Sequence of chain 1.A:
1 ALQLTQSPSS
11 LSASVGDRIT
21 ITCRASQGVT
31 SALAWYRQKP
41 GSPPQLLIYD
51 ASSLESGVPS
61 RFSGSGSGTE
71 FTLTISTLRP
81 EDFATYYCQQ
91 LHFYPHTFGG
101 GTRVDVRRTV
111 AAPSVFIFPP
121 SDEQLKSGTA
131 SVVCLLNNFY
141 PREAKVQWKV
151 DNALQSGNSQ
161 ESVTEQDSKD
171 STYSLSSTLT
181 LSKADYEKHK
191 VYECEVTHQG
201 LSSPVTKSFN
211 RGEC

Sequence of chain 1.B:
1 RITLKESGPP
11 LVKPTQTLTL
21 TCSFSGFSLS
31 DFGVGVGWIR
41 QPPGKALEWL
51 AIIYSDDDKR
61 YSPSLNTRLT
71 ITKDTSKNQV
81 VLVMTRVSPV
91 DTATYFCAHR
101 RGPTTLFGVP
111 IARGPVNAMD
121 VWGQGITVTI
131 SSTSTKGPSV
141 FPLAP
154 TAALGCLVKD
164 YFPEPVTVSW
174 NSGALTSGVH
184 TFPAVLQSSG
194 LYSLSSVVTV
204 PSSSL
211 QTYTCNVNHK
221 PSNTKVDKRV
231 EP

A protein and the small-molecule ligand that binds it are described below.
Small molecule (SMILES): CC(C)C[C@@H](C=O)NC(=O)[C@H](CO)NC(=O)[C@H](C)NC(=O)[C@H](CC1=CN=C2C=CC=C[C@H]12)NC(=O)[C@H](CCCCN)NC(=O)[C@H](CC(=O)O)NC(=O)[C@H](CC(C)C)NC(=O)[C@H](CCC(=O)O)NC(=O)[C@H](CC(C)C)NC(=O)[C@H](CC(C)C)NC(=O)[C@@H](N)CCC(=O)O

Binding-site contacts:
Ligand atom OE1 contacts residue GLN27 of chain 1.A at 3.6 Å.
Ligand atom CA contacts residue HIS92 of chain 1.A at 3.6 Å.
Ligand atom CD1 contacts residue VAL116 of chain 1.B at 3.4 Å (hydrophobic).
Ligand atom OD1 contacts residue ARG100 of chain 1.B at 3.0 Å (salt-bridge).
Ligand atom CD contacts residue ALA1 of chain 1.A at 3.2 Å (hydrophobic).
Ligand atom NZ contacts residue ASP56 of chain 1.B at 3.0 Å (salt-bridge).
Ligand atom CD contacts residue TYR54 of chain 1.B at 3.5 Å (hydrophobic).
Ligand atom N contacts residue GLN27 of chain 1.A at 3.5 Å (h-bond).
Ligand atom O contacts residue ARG113 of chain 1.B at 3.0 Å (salt-bridge).
Ligand atom OD1 contacts residue TYR94 of chain 1.A at 3.5 Å (h-bond).
Ligand atom O contacts residue TYR94 of chain 1.A at 2.9 Å (h-bond).
Ligand atom CH2 contacts residue GLY33 of chain 1.B at 3.5 Å.
Ligand atom CG contacts residue HIS96 of chain 1.A at 3.6 Å.
Ligand atom O contacts residue TYR94 of chain 1.A at 3.3 Å.
Ligand atom O contacts residue ARG113 of chain 1.B at 3.3 Å (salt-bridge).
Ligand atom CA contacts residue TYR94 of chain 1.A at 3.5 Å (hydrophobic).
Ligand atom CB contacts residue PHE93 of chain 1.A at 3.5 Å (hydrophobic).
Ligand atom OD1 contacts residue HIS96 of chain 1.A at 2.8 Å (h-bond).
Ligand atom CB contacts residue LEU91 of chain 1.A at 3.1 Å (hydrophobic).
Ligand atom OD2 contacts residue ARG100 of chain 1.B at 3.0 Å (salt-bridge).
Ligand atom OE2 contacts residue ARG60 of chain 1.B at 3.2 Å (salt-bridge).
Ligand atom C contacts residue ARG113 of chain 1.B at 3.6 Å.
Ligand atom CB contacts residue HIS92 of chain 1.A at 3.4 Å.
Ligand atom CD2 contacts residue HIS92 of chain 1.A at 3.5 Å.
Ligand atom CG contacts residue LEU91 of chain 1.A at 3.1 Å (hydrophobic).
Ligand atom CD contacts residue ARG60 of chain 1.B at 2.8 Å.
Ligand atom CZ2 contacts residue GLY33 of chain 1.B at 3.3 Å.
Ligand atom OE2 contacts residue ALA1 of chain 1.A at 2.9 Å.
Ligand atom CB contacts residue GLN27 of chain 1.A at 3.3 Å.
Ligand atom OE1 contacts residue ARG60 of chain 1.B at 1.9 Å (salt-bridge).
Ligand atom OD2 contacts residue LEU91 of chain 1.A at 3.4 Å (h-bond).
Ligand atom NZ contacts residue ASP58 of chain 1.B at 2.9 Å (salt-bridge).
Ligand atom OE1 contacts residue ALA1 of chain 1.A at 3.0 Å.
Ligand atom O contacts residue PHE93 of chain 1.A at 3.2 Å.
Ligand atom N contacts residue HIS92 of chain 1.A at 2.9 Å (h-bond).
Ligand atom CD2 contacts residue GLN27 of chain 1.A at 3.4 Å.
Ligand atom N contacts residue TYR94 of chain 1.A at 3.4 Å (h-bond).
Ligand atom CD2 contacts residue ARG113 of chain 1.B at 3.6 Å.
Ligand atom CG contacts residue ARG100 of chain 1.B at 3.5 Å.
Ligand atom CB contacts residue TYR94 of chain 1.A at 3.5 Å (hydrophobic).